A small-molecule ligand and the protein it binds are described below.
Small molecule (SMILES): O=C1NC=C[C@H](O)N1

Binding-site contacts:
Ligand atom C5 contacts residue TRP319 of chain 6.A at 3.8 Å (hydrophobic).
Ligand atom O2 contacts residue LEU81 of chain 6.A at 3.5 Å.
Ligand atom C5 contacts residue HIS63 of chain 6.A at 3.5 Å.
Ligand atom C6 contacts residue GLN156 of chain 6.A at 4.0 Å.
Ligand atom N3 contacts residue LEU81 of chain 6.A at 3.4 Å.
Ligand atom N1 contacts residue GLN156 of chain 6.A at 3.0 Å (h-bond).
Ligand atom O2 contacts residue ILE183 of chain 6.A at 3.7 Å.
Ligand atom N1 contacts residue TRP319 of chain 6.A at 3.8 Å.
Ligand atom N3 contacts residue FE1 of chain 6.B at 3.9 Å.
Ligand atom O2 contacts residue GLN156 of chain 6.A at 3.1 Å (h-bond).
Ligand atom O2 contacts residue HIS214 of chain 6.A at 3.6 Å.
Ligand atom C2 contacts residue HIS214 of chain 6.A at 3.6 Å.
Ligand atom N3 contacts residue HIS214 of chain 6.A at 3.5 Å.
Ligand atom C6 contacts residue TRP319 of chain 6.A at 3.6 Å (hydrophobic).
Ligand atom O4 contacts residue HIS214 of chain 6.A at 3.2 Å (h-bond).
Ligand atom O4 contacts residue ASP313 of chain 6.A at 2.9 Å (salt-bridge).
Ligand atom O4 contacts residue HIS63 of chain 6.A at 3.6 Å.
Ligand atom C2 contacts residue GLU217 of chain 6.A at 3.7 Å.
Ligand atom O4 contacts residue HIS61 of chain 6.A at 3.8 Å.
Ligand atom C2 contacts residue GLN156 of chain 6.A at 3.8 Å.
Ligand atom C4 contacts residue GLU217 of chain 6.A at 3.6 Å.
Ligand atom C2 contacts residue LEU81 of chain 6.A at 3.6 Å (hydrophobic).
Ligand atom C5 contacts residue ASP314 of chain 6.A at 3.6 Å.
Ligand atom C2 contacts residue PHE154 of chain 6.A at 3.9 Å (hydrophobic).
Ligand atom O4 contacts residue FE1 of chain 6.B at 2.1 Å.
Ligand atom C6 contacts residue HIS63 of chain 6.A at 3.4 Å.
Ligand atom C5 contacts residue ASP313 of chain 6.A at 3.6 Å.
Ligand atom N1 contacts residue HIS63 of chain 6.A at 3.9 Å.
Ligand atom O4 contacts residue HIS246 of chain 6.A at 2.8 Å (h-bond).
Ligand atom C4 contacts residue HIS246 of chain 6.A at 3.9 Å.
Ligand atom O2 contacts residue PHE154 of chain 6.A at 3.5 Å.
Ligand atom O4 contacts residue GLU217 of chain 6.A at 3.7 Å.
Ligand atom C5 contacts residue FE1 of chain 6.B at 3.3 Å.
Ligand atom C6 contacts residue FE1 of chain 6.B at 3.8 Å.
Ligand atom N1 contacts residue PHE154 of chain 6.A at 3.8 Å.
Ligand atom C4 contacts residue FE1 of chain 6.B at 3.3 Å.
Ligand atom N3 contacts residue GLU217 of chain 6.A at 2.8 Å (salt-bridge).
Ligand atom C4 contacts residue ASP313 of chain 6.A at 3.6 Å.
Ligand atom O2 contacts residue GLU217 of chain 6.A at 3.7 Å.
Ligand atom N1 contacts residue HIS214 of chain 6.A at 4.1 Å.

Sequence of chain 6.A:
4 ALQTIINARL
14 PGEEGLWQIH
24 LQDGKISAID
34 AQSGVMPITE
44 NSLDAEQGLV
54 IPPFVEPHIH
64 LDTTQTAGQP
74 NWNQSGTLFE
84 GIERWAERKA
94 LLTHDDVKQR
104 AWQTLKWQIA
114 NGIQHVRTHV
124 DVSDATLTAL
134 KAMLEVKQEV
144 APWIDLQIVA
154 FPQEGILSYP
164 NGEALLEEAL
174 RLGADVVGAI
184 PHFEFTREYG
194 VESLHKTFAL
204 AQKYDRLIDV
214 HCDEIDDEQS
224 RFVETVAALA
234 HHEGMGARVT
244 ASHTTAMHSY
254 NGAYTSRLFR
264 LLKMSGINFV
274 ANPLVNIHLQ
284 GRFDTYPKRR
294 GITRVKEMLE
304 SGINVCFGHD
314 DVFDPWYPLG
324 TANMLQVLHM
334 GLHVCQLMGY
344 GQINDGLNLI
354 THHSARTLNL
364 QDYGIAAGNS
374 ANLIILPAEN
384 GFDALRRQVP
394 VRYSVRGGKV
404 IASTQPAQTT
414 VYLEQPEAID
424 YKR